Binding-site contacts:
Ligand atom CD contacts residue PRO128 of chain 1.A at 4.1 Å (hydrophobic).
Ligand atom CG contacts residue TYR171 of chain 1.A at 3.8 Å (hydrophobic).
Ligand atom O contacts residue ARG87 of chain 1.B at 4.1 Å.
Ligand atom CD contacts residue GOL1 of chain 1.Q at 3.2 Å.
Ligand atom OXT contacts residue ARG87 of chain 1.B at 3.2 Å (salt-bridge).
Ligand atom C contacts residue PHE184 of chain 1.A at 4.1 Å (hydrophobic).
Ligand atom OXT contacts residue PHE129 of chain 1.A at 3.6 Å.
Ligand atom C contacts residue GOL1 of chain 1.Q at 3.5 Å.
Ligand atom N contacts residue GLU127 of chain 1.A at 2.7 Å (salt-bridge).
Ligand atom N contacts residue PHE184 of chain 1.A at 3.8 Å.
Ligand atom N contacts residue PRO128 of chain 1.A at 2.7 Å (h-bond).
Ligand atom OXT contacts residue PHE184 of chain 1.A at 4.1 Å.
Ligand atom CD contacts residue PHE184 of chain 1.A at 4.4 Å (hydrophobic).
Ligand atom OXT contacts residue GOL1 of chain 1.Q at 3.0 Å (h-bond).
Ligand atom CD contacts residue PHE129 of chain 1.A at 3.8 Å (hydrophobic).
Ligand atom CB contacts residue GLU127 of chain 1.A at 3.5 Å.
Ligand atom C contacts residue ARG87 of chain 1.B at 4.0 Å.
Ligand atom CD contacts residue TYR171 of chain 1.A at 4.0 Å (hydrophobic).
Ligand atom N contacts residue GOL1 of chain 1.Q at 4.2 Å.
Ligand atom N contacts residue PHE129 of chain 1.A at 3.6 Å.
Ligand atom N contacts residue TYR171 of chain 1.A at 4.3 Å.
Ligand atom CB contacts residue TYR171 of chain 1.A at 3.4 Å (hydrophobic).
Ligand atom CG contacts residue GOL1 of chain 1.Q at 3.7 Å.
Ligand atom CB contacts residue PHE184 of chain 1.A at 3.6 Å (hydrophobic).
Ligand atom O contacts residue LEU174 of chain 1.A at 3.8 Å.
Ligand atom CG contacts residue PHE184 of chain 1.A at 4.0 Å (hydrophobic).
Ligand atom CD contacts residue GLU127 of chain 1.A at 3.3 Å.
Ligand atom CB contacts residue GOL1 of chain 1.Q at 4.0 Å.
Ligand atom O contacts residue GOL1 of chain 1.Q at 4.0 Å.
Ligand atom O contacts residue HIS173 of chain 1.A at 3.8 Å.

Sequence of chain 1.B:
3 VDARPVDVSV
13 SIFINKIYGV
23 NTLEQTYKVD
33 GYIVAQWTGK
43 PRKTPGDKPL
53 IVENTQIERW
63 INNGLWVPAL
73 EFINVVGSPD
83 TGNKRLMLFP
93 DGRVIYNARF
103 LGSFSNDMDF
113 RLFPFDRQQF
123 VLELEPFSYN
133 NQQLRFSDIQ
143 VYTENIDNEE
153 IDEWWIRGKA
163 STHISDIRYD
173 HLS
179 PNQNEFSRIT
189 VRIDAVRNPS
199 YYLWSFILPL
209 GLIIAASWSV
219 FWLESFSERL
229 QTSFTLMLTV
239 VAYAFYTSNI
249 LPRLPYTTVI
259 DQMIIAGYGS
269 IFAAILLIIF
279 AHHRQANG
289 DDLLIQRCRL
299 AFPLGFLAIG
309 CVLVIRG

Sequence of chain 1.A:
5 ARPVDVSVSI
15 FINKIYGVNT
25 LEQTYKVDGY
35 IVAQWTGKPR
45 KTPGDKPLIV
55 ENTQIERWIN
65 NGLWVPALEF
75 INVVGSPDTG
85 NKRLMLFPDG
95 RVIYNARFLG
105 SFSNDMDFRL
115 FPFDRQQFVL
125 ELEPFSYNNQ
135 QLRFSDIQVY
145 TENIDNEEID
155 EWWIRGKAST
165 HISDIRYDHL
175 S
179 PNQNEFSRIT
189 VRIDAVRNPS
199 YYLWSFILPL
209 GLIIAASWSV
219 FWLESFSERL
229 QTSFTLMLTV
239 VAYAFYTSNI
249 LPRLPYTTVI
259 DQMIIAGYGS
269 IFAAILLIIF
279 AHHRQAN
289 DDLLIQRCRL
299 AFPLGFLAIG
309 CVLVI

This small molecule binds to this protein.
Small molecule (SMILES): NCCCC(=O)O